A small-molecule ligand and the protein it binds are described below.
Small molecule (SMILES): NCC(=O)O

Sequence of chain 1.B:
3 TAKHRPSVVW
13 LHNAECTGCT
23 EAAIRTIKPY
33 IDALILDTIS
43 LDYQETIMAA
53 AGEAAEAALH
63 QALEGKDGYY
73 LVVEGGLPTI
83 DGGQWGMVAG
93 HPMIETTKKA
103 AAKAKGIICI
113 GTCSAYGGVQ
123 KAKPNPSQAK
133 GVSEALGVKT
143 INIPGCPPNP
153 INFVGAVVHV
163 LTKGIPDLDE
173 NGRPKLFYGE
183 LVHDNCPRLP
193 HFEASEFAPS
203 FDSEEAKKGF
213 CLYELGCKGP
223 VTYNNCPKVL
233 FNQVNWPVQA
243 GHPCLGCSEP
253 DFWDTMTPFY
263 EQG

Sequence of chain 1.D:
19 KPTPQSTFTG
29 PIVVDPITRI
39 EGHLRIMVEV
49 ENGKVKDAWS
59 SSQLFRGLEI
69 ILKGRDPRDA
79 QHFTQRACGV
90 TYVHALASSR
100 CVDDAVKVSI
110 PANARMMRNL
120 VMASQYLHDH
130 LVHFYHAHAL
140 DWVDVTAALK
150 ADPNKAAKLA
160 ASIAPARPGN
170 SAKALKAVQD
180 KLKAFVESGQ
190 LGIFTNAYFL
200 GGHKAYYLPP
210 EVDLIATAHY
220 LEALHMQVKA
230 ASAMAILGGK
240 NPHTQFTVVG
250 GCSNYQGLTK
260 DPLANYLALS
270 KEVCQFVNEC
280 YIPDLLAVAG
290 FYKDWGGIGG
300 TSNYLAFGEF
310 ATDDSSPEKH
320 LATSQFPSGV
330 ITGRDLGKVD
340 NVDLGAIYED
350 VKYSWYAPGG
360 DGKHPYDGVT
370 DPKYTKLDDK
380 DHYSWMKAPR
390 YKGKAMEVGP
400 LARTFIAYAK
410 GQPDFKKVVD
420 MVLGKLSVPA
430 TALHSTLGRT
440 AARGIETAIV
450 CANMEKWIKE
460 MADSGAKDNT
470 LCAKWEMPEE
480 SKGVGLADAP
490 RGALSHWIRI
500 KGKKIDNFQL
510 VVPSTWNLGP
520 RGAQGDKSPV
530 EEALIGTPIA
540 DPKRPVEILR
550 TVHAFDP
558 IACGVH

Binding-site contacts:
Ligand atom OXT contacts residue ARG490 of chain 1.D at 3.6 Å (salt-bridge).
Ligand atom O contacts residue GLU39 of chain 1.D at 3.2 Å (salt-bridge).
Ligand atom O contacts residue ASP555 of chain 1.D at 4.3 Å.
Ligand atom CA contacts residue VAL88 of chain 1.D at 3.9 Å (hydrophobic).
Ligand atom O contacts residue PRO556 of chain 1.D at 4.3 Å.
Ligand atom O contacts residue VAL88 of chain 1.D at 4.2 Å.
Ligand atom CA contacts residue THR48 of chain 1.B at 4.2 Å.
Ligand atom N contacts residue THR48 of chain 1.B at 4.0 Å.
Ligand atom O contacts residue ILE38 of chain 1.D at 3.4 Å.
Ligand atom OXT contacts residue VAL88 of chain 1.D at 4.1 Å.
Ligand atom OXT contacts residue HIS132 of chain 1.D at 3.5 Å.
Ligand atom C contacts residue HIS132 of chain 1.D at 4.5 Å.
Ligand atom OXT contacts residue ASP555 of chain 1.D at 3.5 Å (salt-bridge).
Ligand atom OXT contacts residue ALA136 of chain 1.D at 4.1 Å.
Ligand atom C contacts residue VAL88 of chain 1.D at 3.9 Å (hydrophobic).
Ligand atom C contacts residue ASP555 of chain 1.D at 4.3 Å.
Ligand atom C contacts residue ALA136 of chain 1.D at 4.4 Å (hydrophobic).
Ligand atom CA contacts residue GLU23 of chain 1.B at 4.2 Å.
Ligand atom O contacts residue ARG490 of chain 1.D at 4.4 Å.
Ligand atom C contacts residue GLU39 of chain 1.D at 4.4 Å.
Ligand atom C contacts residue ARG490 of chain 1.D at 4.2 Å.
Ligand atom N contacts residue VAL131 of chain 1.D at 4.0 Å.
Ligand atom N contacts residue ALA136 of chain 1.D at 4.0 Å.